Sequence of chain 1.D:
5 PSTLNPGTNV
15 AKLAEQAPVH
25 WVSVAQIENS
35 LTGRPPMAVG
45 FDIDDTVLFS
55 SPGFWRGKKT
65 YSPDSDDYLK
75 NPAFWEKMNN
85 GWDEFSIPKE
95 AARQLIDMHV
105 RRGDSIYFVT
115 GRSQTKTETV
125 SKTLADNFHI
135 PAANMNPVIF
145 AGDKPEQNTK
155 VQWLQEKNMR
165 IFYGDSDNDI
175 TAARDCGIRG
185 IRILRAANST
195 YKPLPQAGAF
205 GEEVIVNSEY

Binding-site contacts:
Ligand atom C1' contacts residue PHE58 of chain 1.D at 3.4 Å (hydrophobic).
Ligand atom C2 contacts residue TYR195 of chain 1.D at 3.7 Å (hydrophobic).
Ligand atom N6 contacts residue TYR72 of chain 1.D at 3.4 Å (h-bond).
Ligand atom C5 contacts residue TYR195 of chain 1.D at 3.6 Å (hydrophobic).
Ligand atom O2' contacts residue TYR195 of chain 1.D at 4.1 Å.
Ligand atom C5' contacts residue GLY115 of chain 1.D at 3.7 Å.
Ligand atom P contacts residue GLY115 of chain 1.D at 3.5 Å.
Ligand atom C2 contacts residue PHE58 of chain 1.D at 3.5 Å (hydrophobic).
Ligand atom O5' contacts residue GLY115 of chain 1.D at 2.9 Å.
Ligand atom C8 contacts residue TYR195 of chain 1.D at 3.8 Å (hydrophobic).
Ligand atom O2' contacts residue ASP48 of chain 1.D at 3.0 Å.
Ligand atom C4 contacts residue PHE58 of chain 1.D at 3.5 Å (hydrophobic).
Ligand atom C8 contacts residue LEU73 of chain 1.D at 3.9 Å (hydrophobic).
Ligand atom N3 contacts residue PHE58 of chain 1.D at 3.4 Å.
Ligand atom C6 contacts residue TYR72 of chain 1.D at 3.5 Å (hydrophobic).
Ligand atom N1 contacts residue THR194 of chain 1.D at 2.8 Å (h-bond).
Ligand atom N7 contacts residue LEU73 of chain 1.D at 3.6 Å.
Ligand atom N7 contacts residue TYR195 of chain 1.D at 3.6 Å.
Ligand atom O1P contacts residue GLY115 of chain 1.D at 3.8 Å.
Ligand atom O2' contacts residue MG1 of chain 1.K at 4.0 Å.
Ligand atom N3 contacts residue TYR195 of chain 1.D at 3.8 Å.
Ligand atom C6 contacts residue TYR195 of chain 1.D at 3.9 Å (hydrophobic).
Ligand atom N1 contacts residue TYR72 of chain 1.D at 4.0 Å.
Ligand atom O2P contacts residue GLY115 of chain 1.D at 2.7 Å (h-bond).
Ligand atom O2P contacts residue LYS154 of chain 1.D at 3.3 Å (salt-bridge).
Ligand atom N9 contacts residue PHE58 of chain 1.D at 3.6 Å.
Ligand atom O4' contacts residue PHE58 of chain 1.D at 3.0 Å.
Ligand atom C2 contacts residue THR194 of chain 1.D at 3.2 Å.
Ligand atom N1 contacts residue TYR195 of chain 1.D at 3.5 Å (h-bond).
Ligand atom C6 contacts residue THR194 of chain 1.D at 4.0 Å.
Ligand atom C5' contacts residue ARG116 of chain 1.D at 3.8 Å.
Ligand atom C4' contacts residue ASP48 of chain 1.D at 3.7 Å.
Ligand atom O2P contacts residue ASP46 of chain 1.D at 3.4 Å (salt-bridge).
Ligand atom C4 contacts residue TYR195 of chain 1.D at 3.8 Å (hydrophobic).
Ligand atom O5' contacts residue ARG116 of chain 1.D at 3.1 Å (salt-bridge).
Ligand atom N1 contacts residue PHE58 of chain 1.D at 3.9 Å.
Ligand atom O2P contacts residue THR114 of chain 1.D at 3.8 Å.
Ligand atom C5 contacts residue TYR72 of chain 1.D at 3.8 Å (hydrophobic).
Ligand atom C2' contacts residue TYR195 of chain 1.D at 3.6 Å (hydrophobic).
Ligand atom N6 contacts residue THR194 of chain 1.D at 3.6 Å.

A protein and the small-molecule ligand that binds it are described below.
Small molecule (SMILES): Nc1ncnc2c1ncn2[C@@H]1O[C@@H]2CO[P](=O)(O)O[C@H]2[C@H]1O